Sequence of chain 1.W:
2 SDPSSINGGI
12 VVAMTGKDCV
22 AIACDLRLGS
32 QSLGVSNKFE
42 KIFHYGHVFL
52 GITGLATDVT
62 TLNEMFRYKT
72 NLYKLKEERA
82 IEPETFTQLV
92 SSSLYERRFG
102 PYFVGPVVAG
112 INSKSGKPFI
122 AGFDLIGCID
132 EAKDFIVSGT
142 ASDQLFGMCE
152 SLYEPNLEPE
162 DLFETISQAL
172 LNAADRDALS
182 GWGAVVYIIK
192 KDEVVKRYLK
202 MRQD

This small molecule binds to this protein.
Small molecule (SMILES): CC(C)C[C@H](NC(=O)[C@H](CCc1ccccc1)NC(=O)CN1CCOCC1)C(=O)N[C@@H](Cc1ccccc1)C(=O)N[C@@H](CC(C)C)[C@@H](O)[C@H](C)CO

Sequence of chain 1.V:
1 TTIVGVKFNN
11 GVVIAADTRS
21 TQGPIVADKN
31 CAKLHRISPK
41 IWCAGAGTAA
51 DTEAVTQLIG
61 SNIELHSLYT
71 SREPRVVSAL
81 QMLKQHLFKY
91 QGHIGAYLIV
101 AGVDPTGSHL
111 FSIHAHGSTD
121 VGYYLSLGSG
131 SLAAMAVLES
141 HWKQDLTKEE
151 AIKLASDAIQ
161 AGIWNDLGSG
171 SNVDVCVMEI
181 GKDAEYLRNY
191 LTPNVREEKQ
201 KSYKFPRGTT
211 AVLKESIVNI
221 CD

Binding-site contacts:
Ligand atom C58 contacts residue GLY168 of chain 1.V at 3.0 Å.
Ligand atom O9 contacts residue ASP125 of chain 1.W at 3.4 Å.
Ligand atom C42 contacts residue THR1 of chain 1.V at 2.4 Å.
Ligand atom C35 contacts residue THR48 of chain 1.V at 3.7 Å.
Ligand atom O60 contacts residue MES1 of chain 1.RA at 2.3 Å (h-bond).
Ligand atom O40 contacts residue SER20 of chain 1.V at 3.4 Å (h-bond).
Ligand atom C58 contacts residue ARG19 of chain 1.V at 3.4 Å.
Ligand atom C46 contacts residue SER20 of chain 1.V at 3.8 Å.
Ligand atom O48 contacts residue MES1 of chain 1.RA at 3.6 Å.
Ligand atom C34 contacts residue GLY47 of chain 1.V at 3.5 Å.
Ligand atom C58 contacts residue THR1 of chain 1.V at 2.5 Å.
Ligand atom C59 contacts residue THR1 of chain 1.V at 2.5 Å.
Ligand atom C31 contacts residue GLY47 of chain 1.V at 3.4 Å.
Ligand atom O60 contacts residue SER129 of chain 1.V at 3.7 Å.
Ligand atom N22 contacts residue ASP125 of chain 1.W at 3.2 Å (salt-bridge).
Ligand atom O48 contacts residue GLY47 of chain 1.V at 3.1 Å (h-bond).
Ligand atom C45 contacts residue THR52 of chain 1.V at 3.7 Å.
Ligand atom C23 contacts residue THR21 of chain 1.V at 3.6 Å.
Ligand atom C43 contacts residue THR1 of chain 1.V at 2.7 Å.
Ligand atom N30 contacts residue THR21 of chain 1.V at 3.1 Å (h-bond).
Ligand atom O40 contacts residue THR21 of chain 1.V at 3.1 Å (h-bond).
Ligand atom O29 contacts residue ALA49 of chain 1.V at 3.1 Å (h-bond).
Ligand atom C47 contacts residue LYS33 of chain 1.V at 3.8 Å.
Ligand atom N41 contacts residue THR1 of chain 1.V at 3.7 Å.
Ligand atom O1 contacts residue SER5 of chain 1.W at 3.8 Å.
Ligand atom O60 contacts residue THR1 of chain 1.V at 2.7 Å (h-bond).
Ligand atom C39 contacts residue GLY47 of chain 1.V at 3.6 Å.
Ligand atom C44 contacts residue LYS33 of chain 1.V at 3.7 Å.
Ligand atom C43 contacts residue GLY47 of chain 1.V at 3.6 Å.
Ligand atom C59 contacts residue MES1 of chain 1.RA at 3.7 Å.
Ligand atom C47 contacts residue THR1 of chain 1.V at 1.4 Å.
Ligand atom C6 contacts residue SER5 of chain 1.W at 3.6 Å.
Ligand atom C44 contacts residue THR1 of chain 1.V at 3.5 Å.
Ligand atom C45 contacts residue GLY45 of chain 1.V at 3.7 Å.
Ligand atom O21 contacts residue GLN22 of chain 1.V at 3.6 Å.
Ligand atom C51 contacts residue THR1 of chain 1.V at 1.5 Å.
Ligand atom C51 contacts residue GLY168 of chain 1.V at 3.7 Å.
Ligand atom N41 contacts residue GLY47 of chain 1.V at 2.9 Å (h-bond).
Ligand atom O48 contacts residue THR1 of chain 1.V at 2.3 Å (h-bond).
Ligand atom C11 contacts residue ASP125 of chain 1.W at 3.8 Å.